Sequence of chain 1.A:
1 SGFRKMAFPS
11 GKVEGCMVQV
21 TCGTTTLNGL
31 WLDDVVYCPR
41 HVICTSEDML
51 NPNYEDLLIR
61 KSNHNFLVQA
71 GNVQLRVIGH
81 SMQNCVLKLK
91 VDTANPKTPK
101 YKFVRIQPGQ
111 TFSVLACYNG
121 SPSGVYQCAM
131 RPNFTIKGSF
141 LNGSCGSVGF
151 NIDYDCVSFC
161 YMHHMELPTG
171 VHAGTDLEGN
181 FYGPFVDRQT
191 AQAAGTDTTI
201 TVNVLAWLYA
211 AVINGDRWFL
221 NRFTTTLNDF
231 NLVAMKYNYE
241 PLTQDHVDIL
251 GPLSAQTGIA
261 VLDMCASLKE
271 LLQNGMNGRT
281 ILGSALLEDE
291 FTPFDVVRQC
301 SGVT

Sequence of chain 2.A:
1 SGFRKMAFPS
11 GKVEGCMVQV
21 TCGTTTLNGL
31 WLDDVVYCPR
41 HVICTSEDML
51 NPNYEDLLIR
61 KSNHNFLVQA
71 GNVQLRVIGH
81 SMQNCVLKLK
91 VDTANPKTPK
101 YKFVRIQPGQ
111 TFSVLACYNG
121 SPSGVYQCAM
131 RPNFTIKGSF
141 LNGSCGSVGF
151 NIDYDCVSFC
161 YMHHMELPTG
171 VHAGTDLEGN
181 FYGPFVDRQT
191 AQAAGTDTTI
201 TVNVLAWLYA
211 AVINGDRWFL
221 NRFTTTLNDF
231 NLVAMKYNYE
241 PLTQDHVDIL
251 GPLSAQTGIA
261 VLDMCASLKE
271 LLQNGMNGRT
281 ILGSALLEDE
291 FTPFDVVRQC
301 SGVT

The protein below binds the small molecule below.
Small molecule (SMILES): O=C(Cc1cccc(Cl)c1)Nc1cnc2ccccn12

Binding-site contacts:
Ligand atom C2 contacts residue MET49 of chain 2.A at 3.6 Å (hydrophobic).
Ligand atom CL contacts residue ASP187 of chain 2.A at 3.2 Å.
Ligand atom C1 contacts residue MET49 of chain 2.A at 3.4 Å (hydrophobic).
Ligand atom N1 contacts residue GLU166 of chain 2.A at 3.9 Å.
Ligand atom C2 contacts residue ARG188 of chain 2.A at 3.8 Å.
Ligand atom N contacts residue ASN142 of chain 2.A at 3.9 Å.
Ligand atom CL contacts residue HIS164 of chain 2.A at 3.7 Å.
Ligand atom C7 contacts residue CYS145 of chain 2.A at 3.6 Å (hydrophobic).
Ligand atom C9 contacts residue LEU141 of chain 2.A at 3.8 Å (hydrophobic).
Ligand atom O contacts residue MET165 of chain 2.A at 3.6 Å.
Ligand atom C contacts residue MET165 of chain 2.A at 3.5 Å (hydrophobic).
Ligand atom C8 contacts residue MET165 of chain 2.A at 3.7 Å (hydrophobic).
Ligand atom CL contacts residue MET165 of chain 2.A at 3.8 Å.
Ligand atom C14 contacts residue HIS164 of chain 2.A at 3.5 Å.
Ligand atom C10 contacts residue PHE140 of chain 2.A at 3.2 Å (hydrophobic).
Ligand atom CL contacts residue HIS41 of chain 2.A at 3.3 Å.
Ligand atom C14 contacts residue HIS41 of chain 2.A at 3.8 Å.
Ligand atom C11 contacts residue ASN142 of chain 2.A at 3.7 Å.
Ligand atom C14 contacts residue MET165 of chain 2.A at 3.7 Å (hydrophobic).
Ligand atom C1 contacts residue ARG188 of chain 2.A at 3.7 Å.
Ligand atom C9 contacts residue GLU166 of chain 2.A at 3.6 Å.
Ligand atom C10 contacts residue LEU141 of chain 2.A at 3.6 Å (hydrophobic).
Ligand atom C8 contacts residue CYS145 of chain 2.A at 3.4 Å (hydrophobic).
Ligand atom C11 contacts residue LEU141 of chain 2.A at 3.7 Å (hydrophobic).
Ligand atom C10 contacts residue ASN142 of chain 2.A at 4.0 Å.
Ligand atom C11 contacts residue GLU166 of chain 2.A at 3.7 Å.
Ligand atom O contacts residue GLU166 of chain 2.A at 3.2 Å (salt-bridge).
Ligand atom C8 contacts residue HIS163 of chain 2.A at 3.0 Å.
Ligand atom N contacts residue CYS145 of chain 2.A at 3.5 Å (h-bond).
Ligand atom C8 contacts residue GLU166 of chain 2.A at 3.8 Å.
Ligand atom C13 contacts residue ASN142 of chain 2.A at 3.8 Å.
Ligand atom C contacts residue MET49 of chain 2.A at 3.6 Å (hydrophobic).
Ligand atom C2 contacts residue GLN189 of chain 2.A at 3.8 Å.
Ligand atom N1 contacts residue HIS163 of chain 2.A at 2.7 Å (h-bond).
Ligand atom N1 contacts residue SER144 of chain 2.A at 3.6 Å.
Ligand atom C11 contacts residue SER1 of chain 1.A at 4.0 Å.
Ligand atom C1 contacts residue MET165 of chain 2.A at 3.8 Å (hydrophobic).
Ligand atom C11 contacts residue PHE140 of chain 2.A at 3.7 Å (hydrophobic).
Ligand atom C10 contacts residue GLU166 of chain 2.A at 3.5 Å.
Ligand atom C12 contacts residue ASN142 of chain 2.A at 3.7 Å.